Sequence of chain 56.C:
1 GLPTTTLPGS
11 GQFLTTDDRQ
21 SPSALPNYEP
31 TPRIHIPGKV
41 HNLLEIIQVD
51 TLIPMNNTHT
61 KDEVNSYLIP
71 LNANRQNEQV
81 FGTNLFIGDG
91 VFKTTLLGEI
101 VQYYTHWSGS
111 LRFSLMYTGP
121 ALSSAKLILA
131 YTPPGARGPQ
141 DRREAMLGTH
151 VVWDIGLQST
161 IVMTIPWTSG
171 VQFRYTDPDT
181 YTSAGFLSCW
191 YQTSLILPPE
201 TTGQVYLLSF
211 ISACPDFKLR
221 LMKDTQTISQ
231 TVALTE

A small-molecule ligand and the protein it binds are described below.
Small molecule (SMILES): Cc1cc(CCCCCCCOc2ccc(C3=N[C@@H](C)CO3)cc2)on1

Sequence of chain 56.A:
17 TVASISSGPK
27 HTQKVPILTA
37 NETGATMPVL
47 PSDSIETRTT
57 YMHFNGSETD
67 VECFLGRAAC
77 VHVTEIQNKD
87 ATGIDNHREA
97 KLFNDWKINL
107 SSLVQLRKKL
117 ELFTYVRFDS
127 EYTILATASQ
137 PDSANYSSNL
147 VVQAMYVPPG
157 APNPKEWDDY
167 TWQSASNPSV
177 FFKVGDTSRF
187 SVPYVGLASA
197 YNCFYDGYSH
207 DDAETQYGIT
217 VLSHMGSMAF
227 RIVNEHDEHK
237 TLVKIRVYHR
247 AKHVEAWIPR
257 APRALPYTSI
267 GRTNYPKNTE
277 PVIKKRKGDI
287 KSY

Binding-site contacts:
Ligand atom C5 contacts residue PHE186 of chain 56.A at 3.5 Å (hydrophobic).
Ligand atom C3C contacts residue VAL188 of chain 56.A at 3.3 Å (hydrophobic).
Ligand atom C4 contacts residue PHE186 of chain 56.A at 3.6 Å (hydrophobic).
Ligand atom C4B contacts residue LEU106 of chain 56.A at 4.0 Å (hydrophobic).
Ligand atom C31 contacts residue SER175 of chain 56.A at 3.6 Å.
Ligand atom C6B contacts residue TYR197 of chain 56.A at 3.7 Å (hydrophobic).
Ligand atom C31 contacts residue VAL176 of chain 56.A at 3.3 Å (hydrophobic).
Ligand atom C31 contacts residue PRO174 of chain 56.A at 3.4 Å (hydrophobic).
Ligand atom C7C contacts residue VAL191 of chain 56.A at 4.0 Å (hydrophobic).
Ligand atom C4A contacts residue ASN198 of chain 56.A at 3.9 Å.
Ligand atom C5C contacts residue TYR128 of chain 56.A at 3.5 Å (hydrophobic).
Ligand atom C3 contacts residue PHE186 of chain 56.A at 3.8 Å (hydrophobic).
Ligand atom C4 contacts residue TYR152 of chain 56.A at 3.9 Å (hydrophobic).
Ligand atom C5B contacts residue TYR197 of chain 56.A at 3.8 Å (hydrophobic).
Ligand atom C6C contacts residue VAL191 of chain 56.A at 3.2 Å (hydrophobic).
Ligand atom C3C contacts residue TYR128 of chain 56.A at 3.9 Å (hydrophobic).
Ligand atom C1C contacts residue TYR152 of chain 56.A at 4.0 Å (hydrophobic).
Ligand atom N2 contacts residue ALA24 of chain 56.C at 3.4 Å.
Ligand atom N2 contacts residue PHE186 of chain 56.A at 3.7 Å.
Ligand atom O1B contacts residue ILE104 of chain 56.A at 3.9 Å.
Ligand atom C2C contacts residue VAL188 of chain 56.A at 3.2 Å (hydrophobic).
Ligand atom C4 contacts residue MET224 of chain 56.A at 3.8 Å (hydrophobic).
Ligand atom O1 contacts residue VAL188 of chain 56.A at 3.8 Å.
Ligand atom C5C contacts residue ILE104 of chain 56.A at 3.8 Å (hydrophobic).
Ligand atom C5 contacts residue TYR152 of chain 56.A at 3.8 Å (hydrophobic).
Ligand atom CM1 contacts residue SER107 of chain 56.A at 3.9 Å.
Ligand atom C6B contacts residue LEU106 of chain 56.A at 4.0 Å (hydrophobic).
Ligand atom C7C contacts residue TYR128 of chain 56.A at 3.6 Å (hydrophobic).
Ligand atom C7C contacts residue TYR197 of chain 56.A at 3.8 Å (hydrophobic).
Ligand atom C5B contacts residue LEU106 of chain 56.A at 3.8 Å (hydrophobic).
Ligand atom C4C contacts residue TYR152 of chain 56.A at 3.8 Å (hydrophobic).
Ligand atom O1B contacts residue TYR128 of chain 56.A at 3.9 Å.
Ligand atom C2C contacts residue TYR152 of chain 56.A at 4.0 Å (hydrophobic).
Ligand atom O1 contacts residue ALA24 of chain 56.C at 3.6 Å.
Ligand atom C31 contacts residue ALA150 of chain 56.A at 3.1 Å (hydrophobic).
Ligand atom C3 contacts residue PRO174 of chain 56.A at 3.8 Å (hydrophobic).
Ligand atom O1 contacts residue PHE186 of chain 56.A at 3.5 Å.
Ligand atom N2 contacts residue PRO174 of chain 56.A at 3.9 Å.
Ligand atom C4C contacts residue ILE104 of chain 56.A at 3.9 Å (hydrophobic).
Ligand atom O1 contacts residue TYR152 of chain 56.A at 3.9 Å.